Binding-site contacts:
Ligand atom C20 contacts residue TYR93 of chain 1.C at 3.8 Å (hydrophobic).
Ligand atom C26 contacts residue MET116 of chain 1.C at 3.4 Å (hydrophobic).
Ligand atom C19 contacts residue TYR93 of chain 1.C at 3.4 Å (hydrophobic).
Ligand atom C7 contacts residue TYR103 of chain 1.C at 3.5 Å (hydrophobic).
Ligand atom C6 contacts residue PHE162 of chain 1.A at 3.7 Å (hydrophobic).
Ligand atom C9 contacts residue TYR103 of chain 1.C at 3.4 Å (hydrophobic).
Ligand atom N4 contacts residue ASN97 of chain 1.A at 3.3 Å (h-bond).
Ligand atom C10 contacts residue TRP61 of chain 1.C at 3.6 Å (hydrophobic).
Ligand atom C13 contacts residue TYR93 of chain 1.C at 3.4 Å (hydrophobic).
Ligand atom N4 contacts residue THR161 of chain 1.A at 3.0 Å (h-bond).
Ligand atom C16 contacts residue THR89 of chain 1.C at 3.4 Å.
Ligand atom N4 contacts residue TYR103 of chain 1.C at 3.8 Å.
Ligand atom C6 contacts residue TYR103 of chain 1.C at 3.5 Å (hydrophobic).
Ligand atom N3 contacts residue TYR93 of chain 1.C at 3.6 Å.
Ligand atom N2 contacts residue TYR93 of chain 1.C at 3.6 Å.
Ligand atom C14 contacts residue TRP61 of chain 1.C at 3.9 Å (hydrophobic).
Ligand atom C15 contacts residue TRP61 of chain 1.C at 3.8 Å (hydrophobic).
Ligand atom C7 contacts residue PHE162 of chain 1.A at 3.2 Å (hydrophobic).
Ligand atom C12 contacts residue TYR93 of chain 1.C at 3.5 Å (hydrophobic).
Ligand atom C1 contacts residue TYR103 of chain 1.C at 3.6 Å (hydrophobic).
Ligand atom N2 contacts residue TRP61 of chain 1.C at 3.8 Å.
Ligand atom C5 contacts residue TYR103 of chain 1.C at 3.5 Å (hydrophobic).
Ligand atom C15 contacts residue THR89 of chain 1.C at 3.0 Å.
Ligand atom C4 contacts residue TYR103 of chain 1.C at 3.6 Å (hydrophobic).
Ligand atom N1 contacts residue TYR103 of chain 1.C at 3.4 Å.
Ligand atom C19 contacts residue GLU57 of chain 1.C at 3.1 Å.
Ligand atom C14 contacts residue TYR93 of chain 1.C at 3.4 Å (hydrophobic).
Ligand atom N4 contacts residue PHE162 of chain 1.A at 3.5 Å.
Ligand atom C8 contacts residue PHE162 of chain 1.A at 3.4 Å (hydrophobic).
Ligand atom C2 contacts residue TYR103 of chain 1.C at 3.7 Å (hydrophobic).
Ligand atom C4 contacts residue ASN97 of chain 1.A at 3.5 Å.
Ligand atom C10 contacts residue TYR93 of chain 1.C at 3.8 Å (hydrophobic).
Ligand atom C16 contacts residue GLU90 of chain 1.C at 3.9 Å.
Ligand atom C28 contacts residue TYR103 of chain 1.C at 3.8 Å (hydrophobic).
Ligand atom C11 contacts residue TRP61 of chain 1.C at 3.6 Å (hydrophobic).
Ligand atom C29 contacts residue GLU57 of chain 1.C at 3.1 Å.
Ligand atom N3 contacts residue THR89 of chain 1.C at 3.8 Å.
Ligand atom C8 contacts residue TYR103 of chain 1.C at 3.4 Å (hydrophobic).
Ligand atom C23 contacts residue LEU54 of chain 1.C at 3.8 Å (hydrophobic).
Ligand atom C27 contacts residue MET116 of chain 1.C at 3.6 Å (hydrophobic).

The protein below binds the small molecule below.
Small molecule (SMILES): Cc1cc(N)c2ccccc2[n+]1CCCCCCCCCC[n+]1c(C)cc(N)c2ccccc21

Sequence of chain 1.C:
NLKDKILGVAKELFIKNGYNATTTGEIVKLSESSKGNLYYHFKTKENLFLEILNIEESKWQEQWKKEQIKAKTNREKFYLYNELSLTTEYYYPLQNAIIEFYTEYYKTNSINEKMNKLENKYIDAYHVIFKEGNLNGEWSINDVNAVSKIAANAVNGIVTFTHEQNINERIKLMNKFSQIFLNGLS

Sequence of chain 1.A:
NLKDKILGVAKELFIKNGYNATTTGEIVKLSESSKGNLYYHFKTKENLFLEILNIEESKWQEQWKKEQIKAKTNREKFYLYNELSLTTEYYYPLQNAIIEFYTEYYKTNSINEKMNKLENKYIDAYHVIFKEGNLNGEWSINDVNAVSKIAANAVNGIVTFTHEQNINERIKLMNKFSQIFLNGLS